Binding-site contacts:
Ligand atom C26 contacts residue VAL284 of chain 2.A at 3.8 Å (hydrophobic).
Ligand atom C21 contacts residue GLY287 of chain 2.A at 3.8 Å.
Ligand atom C08 contacts residue SER239 of chain 2.A at 3.6 Å.
Ligand atom C21 contacts residue MET275 of chain 2.A at 3.5 Å (hydrophobic).
Ligand atom C25 contacts residue PRO274 of chain 2.A at 3.8 Å (hydrophobic).
Ligand atom N10 contacts residue LEU237 of chain 2.A at 3.5 Å.
Ligand atom C16 contacts residue PHE258 of chain 2.A at 3.7 Å (hydrophobic).
Ligand atom O01 contacts residue THR247 of chain 2.A at 2.8 Å (h-bond).
Ligand atom C25 contacts residue GLU283 of chain 2.A at 3.5 Å.
Ligand atom N29 contacts residue MET275 of chain 2.A at 3.6 Å.
Ligand atom C23 contacts residue GLY287 of chain 2.A at 3.5 Å.
Ligand atom N18 contacts residue MET275 of chain 2.A at 3.7 Å.
Ligand atom C17 contacts residue GLN288 of chain 2.A at 3.5 Å.
Ligand atom C19 contacts residue MET275 of chain 2.A at 3.5 Å (hydrophobic).
Ligand atom C26 contacts residue PRO274 of chain 2.A at 3.7 Å (hydrophobic).
Ligand atom N29 contacts residue TYR255 of chain 2.A at 2.7 Å (h-bond).
Ligand atom N10 contacts residue ILE254 of chain 2.A at 3.8 Å.
Ligand atom C28 contacts residue MET275 of chain 2.A at 3.8 Å (hydrophobic).
Ligand atom C02 contacts residue THR247 of chain 2.A at 3.5 Å.
Ligand atom C20 contacts residue TYR255 of chain 2.A at 3.7 Å (hydrophobic).
Ligand atom O01 contacts residue ALA251 of chain 2.A at 3.6 Å.
Ligand atom C07 contacts residue ILE254 of chain 2.A at 3.7 Å (hydrophobic).
Ligand atom C28 contacts residue TYR255 of chain 2.A at 3.4 Å (hydrophobic).
Ligand atom N13 contacts residue PHE291 of chain 2.A at 3.7 Å.
Ligand atom C17 contacts residue TYR255 of chain 2.A at 3.6 Å (hydrophobic).
Ligand atom C26 contacts residue GLU283 of chain 2.A at 3.4 Å.
Ligand atom C24 contacts residue GLY287 of chain 2.A at 3.8 Å.
Ligand atom C22 contacts residue GLY287 of chain 2.A at 3.7 Å.
Ligand atom C14 contacts residue PHE291 of chain 2.A at 3.7 Å (hydrophobic).
Ligand atom C19 contacts residue PHE291 of chain 2.A at 3.7 Å (hydrophobic).
Ligand atom C16 contacts residue MET275 of chain 2.A at 3.8 Å (hydrophobic).
Ligand atom C27 contacts residue TYR255 of chain 2.A at 3.3 Å (hydrophobic).
Ligand atom C20 contacts residue MET275 of chain 2.A at 3.5 Å (hydrophobic).
Ligand atom C04 contacts residue GLN288 of chain 2.A at 3.9 Å.
Ligand atom C09 contacts residue ILE254 of chain 2.A at 3.5 Å (hydrophobic).
Ligand atom C07 contacts residue TYR86 of chain 2.A at 3.5 Å (hydrophobic).
Ligand atom C28 contacts residue GLY287 of chain 2.A at 3.8 Å.
Ligand atom C23 contacts residue MET275 of chain 2.A at 3.8 Å (hydrophobic).
Ligand atom C11 contacts residue LEU237 of chain 2.A at 3.5 Å (hydrophobic).
Ligand atom N06 contacts residue ILE254 of chain 2.A at 3.6 Å.

A small-molecule ligand and the protein it binds are described below.
Small molecule (SMILES): OCC1CCN(c2nccnc2OC2CN(c3ccc4ccccc4n3)C2)CC1

Sequence of chain 2.A:
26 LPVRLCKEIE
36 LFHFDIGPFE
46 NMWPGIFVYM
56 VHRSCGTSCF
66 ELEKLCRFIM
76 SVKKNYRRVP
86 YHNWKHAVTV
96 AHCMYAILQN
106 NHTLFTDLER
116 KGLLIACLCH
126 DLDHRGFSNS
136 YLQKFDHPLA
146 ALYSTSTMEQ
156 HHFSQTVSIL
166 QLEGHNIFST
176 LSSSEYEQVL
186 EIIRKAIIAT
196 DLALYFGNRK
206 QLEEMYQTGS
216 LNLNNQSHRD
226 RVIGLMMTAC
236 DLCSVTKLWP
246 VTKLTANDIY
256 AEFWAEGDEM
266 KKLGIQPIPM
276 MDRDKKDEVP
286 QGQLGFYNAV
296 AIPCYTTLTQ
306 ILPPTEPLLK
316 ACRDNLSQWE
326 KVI